A protein and the small-molecule ligand that binds it are described below.
Small molecule (SMILES): CC(=O)N[C@@H]1[C@@H](O)[C@H](O)[C@@H](CO)O[C@H]1O

Binding-site contacts:
Ligand atom N2 contacts residue ASN154 of chain 49.A at 3.0 Å (h-bond).
Ligand atom C1 contacts residue ASN154 of chain 49.A at 1.4 Å.
Ligand atom C2 contacts residue SER156 of chain 49.A at 4.3 Å.
Ligand atom C1 contacts residue SER156 of chain 49.A at 3.3 Å.
Ligand atom C3 contacts residue ASN154 of chain 49.A at 3.9 Å.
Ligand atom C5 contacts residue SER156 of chain 49.A at 3.9 Å.
Ligand atom C4 contacts residue ASN154 of chain 49.A at 4.2 Å.
Ligand atom C8 contacts residue ASN154 of chain 49.A at 3.9 Å.
Ligand atom O5 contacts residue ASN154 of chain 49.A at 2.4 Å (h-bond).
Ligand atom O7 contacts residue ASN154 of chain 49.A at 3.6 Å.
Ligand atom C5 contacts residue ASN154 of chain 49.A at 3.6 Å.
Ligand atom O5 contacts residue SER156 of chain 49.A at 3.9 Å.
Ligand atom N2 contacts residue SER156 of chain 49.A at 4.2 Å.
Ligand atom C2 contacts residue ASN154 of chain 49.A at 2.5 Å.
Ligand atom C7 contacts residue ASN154 of chain 49.A at 3.4 Å.

Sequence of chain 49.A:
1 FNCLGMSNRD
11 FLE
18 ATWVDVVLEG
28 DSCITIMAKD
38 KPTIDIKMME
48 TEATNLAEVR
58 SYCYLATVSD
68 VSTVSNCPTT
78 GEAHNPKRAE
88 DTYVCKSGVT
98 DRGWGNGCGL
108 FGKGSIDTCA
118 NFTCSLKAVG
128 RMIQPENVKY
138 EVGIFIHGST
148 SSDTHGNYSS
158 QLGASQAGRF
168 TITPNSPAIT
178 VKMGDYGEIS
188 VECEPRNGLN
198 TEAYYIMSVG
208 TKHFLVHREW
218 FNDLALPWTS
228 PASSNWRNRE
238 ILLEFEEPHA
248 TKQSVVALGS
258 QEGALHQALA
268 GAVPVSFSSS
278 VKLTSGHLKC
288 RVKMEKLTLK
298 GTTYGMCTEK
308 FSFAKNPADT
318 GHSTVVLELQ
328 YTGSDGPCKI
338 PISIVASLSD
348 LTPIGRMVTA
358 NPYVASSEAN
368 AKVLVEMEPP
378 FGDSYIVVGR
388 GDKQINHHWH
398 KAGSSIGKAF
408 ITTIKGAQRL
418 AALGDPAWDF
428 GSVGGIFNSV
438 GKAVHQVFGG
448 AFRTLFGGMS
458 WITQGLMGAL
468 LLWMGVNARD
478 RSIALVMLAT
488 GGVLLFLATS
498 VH